Sequence of chain 1.A:
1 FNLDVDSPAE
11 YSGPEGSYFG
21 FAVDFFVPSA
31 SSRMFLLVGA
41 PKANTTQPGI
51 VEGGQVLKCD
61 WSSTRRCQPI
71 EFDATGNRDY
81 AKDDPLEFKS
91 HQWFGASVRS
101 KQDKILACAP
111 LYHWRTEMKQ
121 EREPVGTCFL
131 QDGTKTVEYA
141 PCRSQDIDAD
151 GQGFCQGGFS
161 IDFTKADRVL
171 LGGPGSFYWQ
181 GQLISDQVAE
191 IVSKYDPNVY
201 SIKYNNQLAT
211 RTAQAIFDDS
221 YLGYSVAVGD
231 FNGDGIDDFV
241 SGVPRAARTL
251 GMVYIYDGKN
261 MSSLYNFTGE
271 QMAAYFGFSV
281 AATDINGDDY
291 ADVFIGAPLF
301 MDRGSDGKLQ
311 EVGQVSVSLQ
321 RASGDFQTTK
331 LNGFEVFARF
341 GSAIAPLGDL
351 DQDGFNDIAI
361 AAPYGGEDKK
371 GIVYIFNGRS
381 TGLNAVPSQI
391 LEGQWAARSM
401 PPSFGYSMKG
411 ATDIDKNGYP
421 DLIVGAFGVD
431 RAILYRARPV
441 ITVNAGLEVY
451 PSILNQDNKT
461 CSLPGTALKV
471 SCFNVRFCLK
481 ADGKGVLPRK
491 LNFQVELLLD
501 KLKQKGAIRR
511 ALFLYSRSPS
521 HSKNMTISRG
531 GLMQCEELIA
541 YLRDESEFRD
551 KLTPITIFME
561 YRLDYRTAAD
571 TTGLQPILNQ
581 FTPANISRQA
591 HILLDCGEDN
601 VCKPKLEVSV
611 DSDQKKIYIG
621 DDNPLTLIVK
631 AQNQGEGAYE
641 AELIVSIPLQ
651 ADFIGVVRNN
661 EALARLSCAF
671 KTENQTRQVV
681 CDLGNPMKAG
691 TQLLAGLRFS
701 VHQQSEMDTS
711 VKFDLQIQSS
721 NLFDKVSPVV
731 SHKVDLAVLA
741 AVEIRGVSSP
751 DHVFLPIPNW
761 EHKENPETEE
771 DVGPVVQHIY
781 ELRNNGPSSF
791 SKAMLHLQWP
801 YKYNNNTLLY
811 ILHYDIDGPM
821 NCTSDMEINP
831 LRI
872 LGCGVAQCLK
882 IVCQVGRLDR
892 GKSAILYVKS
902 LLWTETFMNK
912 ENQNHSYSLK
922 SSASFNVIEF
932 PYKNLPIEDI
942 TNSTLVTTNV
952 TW

Binding-site contacts:
Ligand atom O5 contacts residue GLN214 of chain 1.A at 3.1 Å (h-bond).
Ligand atom C8 contacts residue SER263 of chain 1.A at 3.7 Å.
Ligand atom O7 contacts residue ASN266 of chain 1.A at 3.5 Å (h-bond).
Ligand atom O5 contacts residue MET252 of chain 1.A at 4.0 Å.
Ligand atom O7 contacts residue LEU264 of chain 1.A at 4.2 Å.
Ligand atom C5 contacts residue GLN214 of chain 1.A at 3.7 Å.
Ligand atom N2 contacts residue PHE217 of chain 1.A at 3.5 Å.
Ligand atom C6 contacts residue PHE217 of chain 1.A at 3.6 Å (hydrophobic).
Ligand atom C7 contacts residue SER263 of chain 1.A at 3.9 Å.
Ligand atom C7 contacts residue ASN266 of chain 1.A at 3.5 Å.
Ligand atom O3 contacts residue GLN214 of chain 1.A at 3.7 Å.
Ligand atom C2 contacts residue ASN266 of chain 1.A at 2.5 Å.
Ligand atom C3 contacts residue ASN266 of chain 1.A at 3.8 Å.
Ligand atom O2 contacts residue GLN214 of chain 1.A at 3.0 Å (h-bond).
Ligand atom N2 contacts residue ASN266 of chain 1.A at 2.9 Å (h-bond).
Ligand atom O2 contacts residue GLN214 of chain 1.A at 3.5 Å (h-bond).
Ligand atom O4 contacts residue GLN214 of chain 1.A at 3.9 Å.
Ligand atom C4 contacts residue GLN214 of chain 1.A at 3.7 Å.
Ligand atom O3 contacts residue PHE217 of chain 1.A at 4.0 Å.
Ligand atom C5 contacts residue TYR254 of chain 1.A at 3.5 Å (hydrophobic).
Ligand atom O6 contacts residue PHE217 of chain 1.A at 3.0 Å.
Ligand atom C1 contacts residue ASN266 of chain 1.A at 1.4 Å.
Ligand atom C6 contacts residue GLN214 of chain 1.A at 3.7 Å.
Ligand atom C7 contacts residue ALA213 of chain 1.A at 4.1 Å (hydrophobic).
Ligand atom C3 contacts residue PHE217 of chain 1.A at 4.0 Å (hydrophobic).
Ligand atom C8 contacts residue LEU264 of chain 1.A at 3.1 Å (hydrophobic).
Ligand atom O5 contacts residue ASN266 of chain 1.A at 2.3 Å (h-bond).
Ligand atom C5 contacts residue ASN266 of chain 1.A at 3.6 Å.
Ligand atom C8 contacts residue PHE217 of chain 1.A at 3.6 Å (hydrophobic).
Ligand atom C6 contacts residue TYR254 of chain 1.A at 3.2 Å (hydrophobic).
Ligand atom N2 contacts residue ALA213 of chain 1.A at 4.1 Å.
Ligand atom C2 contacts residue GLN214 of chain 1.A at 3.9 Å.
Ligand atom C8 contacts residue ALA213 of chain 1.A at 4.0 Å (hydrophobic).
Ligand atom O5 contacts residue TYR254 of chain 1.A at 3.1 Å.
Ligand atom O7 contacts residue SER263 of chain 1.A at 2.8 Å (h-bond).
Ligand atom O3 contacts residue ALA213 of chain 1.A at 3.8 Å.
Ligand atom C1 contacts residue GLN214 of chain 1.A at 3.8 Å.
Ligand atom C4 contacts residue ASN266 of chain 1.A at 4.2 Å.
Ligand atom C1 contacts residue TYR254 of chain 1.A at 3.8 Å (hydrophobic).
Ligand atom O6 contacts residue TYR254 of chain 1.A at 4.2 Å.

The small molecule below binds the protein below.
Small molecule (SMILES): CC(=O)N[C@H]1[C@H](O[C@H]2[C@H](O)[C@@H](NC(C)=O)CO[C@@H]2CO)O[C@H](CO)[C@@H](O[C@@H]2O[C@H](CO[C@H]3O[C@H](CO)[C@@H](O)[C@H](O[C@H]4O[C@H](CO)[C@@H](O)[C@H](O)[C@@H]4O)[C@@H]3O)[C@@H](O)[C@H](O[C@H]3O[C@H](CO)[C@@H](O)[C@H](O)[C@@H]3O)[C@@H]2O)[C@@H]1O